Binding-site contacts:
Ligand atom C4 contacts residue U2 of chain 8.C at 4.3 Å.
Ligand atom N3 contacts residue U3 of chain 8.C at 4.2 Å.
Ligand atom N6 contacts residue U1 of chain 8.C at 2.8 Å (h-bond).
Ligand atom C2 contacts residue U2 of chain 8.C at 3.2 Å.
Ligand atom N3 contacts residue U2 of chain 8.C at 3.7 Å.
Ligand atom C6 contacts residue U2 of chain 8.C at 4.1 Å.
Ligand atom N1 contacts residue U2 of chain 8.C at 3.5 Å (h-bond).
Ligand atom N1 contacts residue U1 of chain 8.C at 2.8 Å (h-bond).
Ligand atom C2 contacts residue U1 of chain 8.C at 3.5 Å.
Ligand atom C6 contacts residue U1 of chain 8.C at 3.6 Å.
Ligand atom N6 contacts residue U3 of chain 8.C at 3.0 Å (h-bond).
Ligand atom C2 contacts residue U3 of chain 8.C at 3.0 Å.
Ligand atom N6 contacts residue U2 of chain 8.C at 4.2 Å.
Ligand atom N1 contacts residue U3 of chain 8.C at 2.7 Å (h-bond).
Ligand atom C6 contacts residue U3 of chain 8.C at 3.3 Å.

A protein and the small-molecule ligand that binds it are described below.
Small molecule (SMILES): Nc1ncnc2c1ncn2[C@@H]1O[C@H](CO[P](=O)(O)O[C@H]2[C@@H](O)[C@H](n3cnc4c(N)ncnc43)O[C@@H]2CO[P](=O)(O)O[C@H]2[C@@H](O)[C@H](n3cnc4c(N)ncnc43)O[C@@H]2COP(=O)(O)O)[C@@H](O)[C@H]1O